The small molecule below binds the protein below.
Small molecule (SMILES): CC(=O)N[C@H]1[C@H](O[C@H]2[C@H](O)[C@@H](NC(C)=O)CO[C@@H]2CO)O[C@H](CO)[C@@H](O[C@@H]2O[C@H](CO)[C@@H](O)[C@H](O)[C@@H]2O)[C@@H]1O

Binding-site contacts:
Ligand atom C3 contacts residue ASN61 of chain 2.A at 3.8 Å.
Ligand atom C2 contacts residue ASN61 of chain 2.A at 2.5 Å.
Ligand atom O5 contacts residue TYR42 of chain 2.A at 3.1 Å (h-bond).
Ligand atom O6 contacts residue TYR42 of chain 2.A at 2.0 Å (h-bond).
Ligand atom C5 contacts residue ASN61 of chain 2.A at 3.5 Å.
Ligand atom C4 contacts residue TYR42 of chain 2.A at 4.0 Å (hydrophobic).
Ligand atom C6 contacts residue TYR42 of chain 2.A at 1.5 Å (hydrophobic).
Ligand atom N2 contacts residue ASN61 of chain 2.A at 3.3 Å (h-bond).
Ligand atom C8 contacts residue TYR42 of chain 2.A at 4.3 Å (hydrophobic).
Ligand atom C1 contacts residue TYR42 of chain 2.A at 4.5 Å (hydrophobic).
Ligand atom O5 contacts residue ASN61 of chain 2.A at 2.2 Å (h-bond).
Ligand atom C4 contacts residue ASN61 of chain 2.A at 4.1 Å.
Ligand atom O7 contacts residue ASN61 of chain 2.A at 2.8 Å (h-bond).
Ligand atom C5 contacts residue TYR42 of chain 2.A at 2.8 Å (hydrophobic).
Ligand atom C7 contacts residue ASN61 of chain 2.A at 3.4 Å.
Ligand atom O7 contacts residue ALA60 of chain 2.A at 4.3 Å.
Ligand atom O4 contacts residue TYR42 of chain 2.A at 4.5 Å.
Ligand atom C1 contacts residue ASN61 of chain 2.A at 1.4 Å.

Sequence of chain 2.A:
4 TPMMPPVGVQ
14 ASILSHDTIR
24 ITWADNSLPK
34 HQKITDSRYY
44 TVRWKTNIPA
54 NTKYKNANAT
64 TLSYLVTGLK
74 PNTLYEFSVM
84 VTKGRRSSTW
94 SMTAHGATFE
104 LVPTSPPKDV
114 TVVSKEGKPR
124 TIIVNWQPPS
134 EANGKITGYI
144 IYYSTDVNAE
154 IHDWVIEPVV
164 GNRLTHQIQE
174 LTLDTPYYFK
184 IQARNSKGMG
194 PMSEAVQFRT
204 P